Sequence of chain 1.A:
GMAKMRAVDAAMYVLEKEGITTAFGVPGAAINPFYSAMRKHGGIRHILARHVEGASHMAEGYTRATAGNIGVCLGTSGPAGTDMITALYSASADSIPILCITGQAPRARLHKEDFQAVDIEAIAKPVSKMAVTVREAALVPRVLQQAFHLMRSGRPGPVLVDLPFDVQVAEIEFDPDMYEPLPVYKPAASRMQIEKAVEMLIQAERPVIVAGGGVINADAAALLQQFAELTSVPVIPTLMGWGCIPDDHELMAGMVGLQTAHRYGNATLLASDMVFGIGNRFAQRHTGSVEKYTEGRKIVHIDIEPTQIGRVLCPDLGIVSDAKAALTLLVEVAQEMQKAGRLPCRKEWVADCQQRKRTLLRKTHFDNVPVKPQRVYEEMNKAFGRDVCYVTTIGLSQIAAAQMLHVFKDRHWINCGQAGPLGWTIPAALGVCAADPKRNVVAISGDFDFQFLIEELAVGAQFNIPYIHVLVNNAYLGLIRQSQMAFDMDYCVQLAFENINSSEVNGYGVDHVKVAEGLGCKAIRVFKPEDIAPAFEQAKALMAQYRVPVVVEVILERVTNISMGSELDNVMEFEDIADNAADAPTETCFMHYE

Binding-site contacts:
Ligand atom C1 contacts residue CYS589 of chain 1.A at 2.9 Å (hydrophobic).
Ligand atom C5 contacts residue CYS589 of chain 1.A at 2.9 Å (hydrophobic).
Ligand atom O3 contacts residue GLN354 of chain 1.A at 3.8 Å.
Ligand atom CM5 contacts residue GLN354 of chain 1.A at 3.4 Å.
Ligand atom CM5 contacts residue CYS589 of chain 1.A at 3.2 Å (hydrophobic).
Ligand atom C2 contacts residue CYS589 of chain 1.A at 4.3 Å (hydrophobic).
Ligand atom CM5 contacts residue ARG358 of chain 1.A at 4.0 Å.
Ligand atom O4 contacts residue GLN354 of chain 1.A at 3.1 Å.
Ligand atom C6 contacts residue CYS589 of chain 1.A at 1.8 Å (hydrophobic).
Ligand atom O1 contacts residue CYS589 of chain 1.A at 2.8 Å (h-bond).
Ligand atom C4 contacts residue GLN354 of chain 1.A at 4.1 Å.
Ligand atom CM5 contacts residue LYS357 of chain 1.A at 4.1 Å.
Ligand atom O3 contacts residue GLU250 of chain 1.A at 4.1 Å.
Ligand atom CM3 contacts residue GLN354 of chain 1.A at 3.5 Å.
Ligand atom C4 contacts residue CYS589 of chain 1.A at 4.3 Å (hydrophobic).

A protein and the small-molecule ligand that binds it are described below.
Small molecule (SMILES): COC1=C(OC)C(=O)C(C)=CC1=O